Sequence of chain 1.C:
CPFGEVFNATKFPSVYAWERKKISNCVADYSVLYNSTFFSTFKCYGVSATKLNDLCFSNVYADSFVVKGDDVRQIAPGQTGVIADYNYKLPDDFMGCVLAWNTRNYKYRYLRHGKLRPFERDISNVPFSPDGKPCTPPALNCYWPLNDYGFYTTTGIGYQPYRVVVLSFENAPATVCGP

Binding-site contacts:
Ligand atom C1 contacts residue ASN25 of chain 1.C at 1.4 Å.
Ligand atom C3 contacts residue ASN25 of chain 1.C at 3.7 Å.
Ligand atom C7 contacts residue ASN25 of chain 1.C at 3.3 Å.
Ligand atom C7 contacts residue PHE20 of chain 1.C at 4.2 Å (hydrophobic).
Ligand atom C8 contacts residue GLY21 of chain 1.C at 3.6 Å.
Ligand atom C5 contacts residue ASN25 of chain 1.C at 3.6 Å.
Ligand atom C8 contacts residue VAL49 of chain 1.C at 4.4 Å (hydrophobic).
Ligand atom O5 contacts residue ASN25 of chain 1.C at 2.3 Å (h-bond).
Ligand atom C8 contacts residue PHE20 of chain 1.C at 3.5 Å (hydrophobic).
Ligand atom O7 contacts residue PHE24 of chain 1.C at 4.0 Å.
Ligand atom C8 contacts residue ASN25 of chain 1.C at 4.5 Å.
Ligand atom C4 contacts residue ASN25 of chain 1.C at 4.1 Å.
Ligand atom N2 contacts residue GLY21 of chain 1.C at 3.7 Å.
Ligand atom C2 contacts residue ASN25 of chain 1.C at 2.4 Å.
Ligand atom O3 contacts residue VAL49 of chain 1.C at 4.2 Å.
Ligand atom O7 contacts residue ASN25 of chain 1.C at 3.3 Å (h-bond).
Ligand atom N2 contacts residue ASN25 of chain 1.C at 2.8 Å (h-bond).
Ligand atom C7 contacts residue GLY21 of chain 1.C at 4.1 Å.

This small molecule binds to this protein.
Small molecule (SMILES): CC(=O)N[C@@H]1[C@@H](O)[C@H](O)[C@@H](CO)O[C@H]1O